This protein binds this small molecule.
Small molecule (SMILES): CC(=O)N[C@@H]1[C@@H](O)[C@H](O)[C@@H](CO)O[C@H]1O

Binding-site contacts:
Ligand atom O7 contacts residue ASN15 of chain 1.A at 3.7 Å.
Ligand atom C1 contacts residue ASN15 of chain 1.A at 1.4 Å.
Ligand atom C4 contacts residue ASN15 of chain 1.A at 4.2 Å.
Ligand atom C2 contacts residue ASN15 of chain 1.A at 2.5 Å.
Ligand atom C5 contacts residue ASN15 of chain 1.A at 3.6 Å.
Ligand atom O5 contacts residue ASN15 of chain 1.A at 2.3 Å (h-bond).
Ligand atom C3 contacts residue ASN15 of chain 1.A at 3.8 Å.
Ligand atom C7 contacts residue ASN15 of chain 1.A at 3.5 Å.
Ligand atom N2 contacts residue ASN15 of chain 1.A at 3.0 Å (h-bond).

Sequence of chain 1.A:
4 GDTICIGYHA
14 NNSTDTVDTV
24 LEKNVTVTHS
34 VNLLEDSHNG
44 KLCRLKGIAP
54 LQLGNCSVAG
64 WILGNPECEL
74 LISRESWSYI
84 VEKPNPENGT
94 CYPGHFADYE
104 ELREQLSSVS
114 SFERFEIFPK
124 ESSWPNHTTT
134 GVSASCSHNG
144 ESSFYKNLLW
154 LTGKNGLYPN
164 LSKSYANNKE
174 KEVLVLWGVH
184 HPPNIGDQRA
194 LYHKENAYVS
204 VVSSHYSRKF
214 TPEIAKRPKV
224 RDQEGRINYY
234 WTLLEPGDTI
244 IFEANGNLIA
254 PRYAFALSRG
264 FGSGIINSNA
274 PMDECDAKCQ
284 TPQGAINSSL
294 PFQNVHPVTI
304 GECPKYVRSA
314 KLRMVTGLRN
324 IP